The protein below binds the small molecule below.
Small molecule (SMILES): CC[C@H](C)[C@H](NC(=O)[C@@H](NC(=O)[C@H](CC1=c2ccccc2=NC1)NC(C)=O)C(C)C)C(=O)N1CCC[C@H]1C(N)=O

Sequence of chain 2.A:
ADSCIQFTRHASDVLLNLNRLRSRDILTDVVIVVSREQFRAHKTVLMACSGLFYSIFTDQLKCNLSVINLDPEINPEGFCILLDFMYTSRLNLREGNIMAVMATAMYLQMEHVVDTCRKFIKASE

Binding-site contacts:
Ligand atom CG1 contacts residue THR11 of chain 1.A at 3.8 Å.
Ligand atom C contacts residue PHE10 of chain 1.A at 3.6 Å (hydrophobic).
Ligand atom O contacts residue DMS1 of chain 1.S at 3.7 Å.
Ligand atom O contacts residue GLN9 of chain 1.A at 3.8 Å.
Ligand atom CZ2 contacts residue THR119 of chain 2.A at 3.7 Å.
Ligand atom O contacts residue THR11 of chain 1.A at 3.1 Å (h-bond).
Ligand atom CG contacts residue THR119 of chain 2.A at 3.9 Å.
Ligand atom CE3 contacts residue GLN9 of chain 1.A at 3.8 Å.
Ligand atom CG contacts residue PHE10 of chain 1.A at 3.9 Å (hydrophobic).
Ligand atom CG1 contacts residue DMS1 of chain 1.S at 3.8 Å.
Ligand atom CZ3 contacts residue LEU94 of chain 2.A at 3.8 Å (hydrophobic).
Ligand atom CE3 contacts residue ILE8 of chain 1.A at 3.5 Å (hydrophobic).
Ligand atom O contacts residue EDO1 of chain 2.J at 3.8 Å.
Ligand atom C contacts residue DMS1 of chain 1.S at 3.8 Å.
Ligand atom CG contacts residue ARG93 of chain 2.A at 3.5 Å.
Ligand atom CD contacts residue CYS7 of chain 1.A at 3.4 Å (hydrophobic).
Ligand atom O contacts residue PHE10 of chain 1.A at 3.2 Å.
Ligand atom N contacts residue EDO1 of chain 2.J at 3.7 Å.
Ligand atom CA contacts residue GLN9 of chain 1.A at 3.3 Å.
Ligand atom CA contacts residue PHE10 of chain 1.A at 3.8 Å (hydrophobic).
Ligand atom CD1 contacts residue THR119 of chain 2.A at 3.1 Å.
Ligand atom CG2 contacts residue GLN9 of chain 1.A at 3.6 Å.
Ligand atom O contacts residue ILE8 of chain 1.A at 3.6 Å.
Ligand atom CE3 contacts residue PHE10 of chain 1.A at 3.6 Å (hydrophobic).
Ligand atom C contacts residue GLN9 of chain 1.A at 3.6 Å.
Ligand atom CE2 contacts residue PHE10 of chain 1.A at 3.4 Å (hydrophobic).
Ligand atom CA contacts residue DMS1 of chain 1.S at 3.8 Å.
Ligand atom CD2 contacts residue PHE10 of chain 1.A at 3.8 Å (hydrophobic).
Ligand atom C contacts residue EDO1 of chain 2.J at 3.9 Å.
Ligand atom N contacts residue GLN9 of chain 1.A at 2.9 Å (h-bond).
Ligand atom NE1 contacts residue THR119 of chain 2.A at 2.6 Å (h-bond).
Ligand atom CH2 contacts residue PHE88 of chain 2.A at 3.6 Å (hydrophobic).
Ligand atom CD1 contacts residue DMS1 of chain 1.S at 3.8 Å.
Ligand atom CE2 contacts residue THR119 of chain 2.A at 3.1 Å.
Ligand atom CB contacts residue GLN9 of chain 1.A at 3.7 Å.
Ligand atom NE1 contacts residue PHE10 of chain 1.A at 3.2 Å.
Ligand atom CG contacts residue CYS7 of chain 1.A at 3.8 Å (hydrophobic).
Ligand atom O contacts residue GLN9 of chain 1.A at 3.0 Å (h-bond).
Ligand atom CD1 contacts residue PHE10 of chain 1.A at 3.6 Å (hydrophobic).
Ligand atom CB contacts residue ARG93 of chain 2.A at 3.6 Å.

Sequence of chain 1.A:
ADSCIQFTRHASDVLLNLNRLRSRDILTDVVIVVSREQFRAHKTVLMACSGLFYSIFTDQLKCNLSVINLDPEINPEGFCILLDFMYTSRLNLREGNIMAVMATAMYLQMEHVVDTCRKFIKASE